The protein below binds the small molecule below.
Small molecule (SMILES): CC(=O)N[C@@H]1[C@@H](O)[C@H](O)[C@@H](CO)O[C@H]1O

Sequence of chain 1.B:
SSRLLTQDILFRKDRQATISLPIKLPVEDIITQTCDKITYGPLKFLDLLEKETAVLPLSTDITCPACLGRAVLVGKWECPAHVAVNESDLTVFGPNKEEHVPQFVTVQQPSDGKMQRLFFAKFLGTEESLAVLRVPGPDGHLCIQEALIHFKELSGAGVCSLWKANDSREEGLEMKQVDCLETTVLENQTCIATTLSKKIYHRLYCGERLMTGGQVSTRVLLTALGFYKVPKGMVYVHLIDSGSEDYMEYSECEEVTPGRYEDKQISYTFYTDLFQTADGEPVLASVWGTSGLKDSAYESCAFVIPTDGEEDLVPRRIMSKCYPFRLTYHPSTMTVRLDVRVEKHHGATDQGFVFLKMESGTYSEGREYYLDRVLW

Binding-site contacts:
Ligand atom C1 contacts residue ASN205 of chain 1.B at 1.4 Å.
Ligand atom C7 contacts residue ASN205 of chain 1.B at 4.1 Å.
Ligand atom C2 contacts residue ASN205 of chain 1.B at 2.4 Å.
Ligand atom C4 contacts residue ASN205 of chain 1.B at 4.2 Å.
Ligand atom O5 contacts residue ASN205 of chain 1.B at 2.4 Å (h-bond).
Ligand atom C8 contacts residue GLU204 of chain 1.B at 3.0 Å.
Ligand atom C7 contacts residue GLU204 of chain 1.B at 4.3 Å.
Ligand atom C3 contacts residue ASN205 of chain 1.B at 3.8 Å.
Ligand atom C5 contacts residue ASN205 of chain 1.B at 3.7 Å.
Ligand atom N2 contacts residue ASN205 of chain 1.B at 2.8 Å (h-bond).